Sequence of chain 1.B:
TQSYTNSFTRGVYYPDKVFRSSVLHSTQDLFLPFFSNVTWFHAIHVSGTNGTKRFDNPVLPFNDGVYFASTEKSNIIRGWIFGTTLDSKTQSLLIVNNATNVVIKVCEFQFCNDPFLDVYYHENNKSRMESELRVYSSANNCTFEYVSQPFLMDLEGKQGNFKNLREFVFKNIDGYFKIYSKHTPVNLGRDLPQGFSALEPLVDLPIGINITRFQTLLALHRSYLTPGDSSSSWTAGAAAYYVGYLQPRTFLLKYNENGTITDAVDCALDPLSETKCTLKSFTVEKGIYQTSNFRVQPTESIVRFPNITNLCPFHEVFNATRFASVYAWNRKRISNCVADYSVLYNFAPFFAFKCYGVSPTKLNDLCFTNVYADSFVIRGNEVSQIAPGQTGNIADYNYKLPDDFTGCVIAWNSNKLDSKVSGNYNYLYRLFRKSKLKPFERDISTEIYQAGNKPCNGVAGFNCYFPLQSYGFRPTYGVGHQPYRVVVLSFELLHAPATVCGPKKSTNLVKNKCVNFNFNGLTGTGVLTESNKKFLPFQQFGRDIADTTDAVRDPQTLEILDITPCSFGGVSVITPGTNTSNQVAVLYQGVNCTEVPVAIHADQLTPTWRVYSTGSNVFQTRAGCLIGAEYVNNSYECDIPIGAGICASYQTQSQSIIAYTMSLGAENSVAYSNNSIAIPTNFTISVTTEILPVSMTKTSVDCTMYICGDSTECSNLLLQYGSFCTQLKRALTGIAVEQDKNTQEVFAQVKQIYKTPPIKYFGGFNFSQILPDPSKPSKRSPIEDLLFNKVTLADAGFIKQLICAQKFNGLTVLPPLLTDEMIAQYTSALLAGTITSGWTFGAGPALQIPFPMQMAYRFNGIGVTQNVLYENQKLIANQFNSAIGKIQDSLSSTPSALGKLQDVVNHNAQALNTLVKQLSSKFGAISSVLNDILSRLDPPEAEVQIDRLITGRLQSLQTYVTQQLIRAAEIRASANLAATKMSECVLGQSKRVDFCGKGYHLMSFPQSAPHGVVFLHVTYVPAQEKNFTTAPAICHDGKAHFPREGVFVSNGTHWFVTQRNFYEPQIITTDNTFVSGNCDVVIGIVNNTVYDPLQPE

This small molecule binds to this protein.
Small molecule (SMILES): CC(=O)N[C@@H]1[C@@H](O)[C@H](O)[C@@H](CO)O[C@H]1O

Binding-site contacts:
Ligand atom O3 contacts residue THR105 of chain 1.B at 3.9 Å.
Ligand atom C1 contacts residue ASN231 of chain 1.B at 1.5 Å.
Ligand atom C3 contacts residue ASN231 of chain 1.B at 3.9 Å.
Ligand atom O5 contacts residue THR233 of chain 1.B at 4.0 Å.
Ligand atom N2 contacts residue ASN231 of chain 1.B at 3.1 Å.
Ligand atom C5 contacts residue ASN231 of chain 1.B at 3.5 Å.
Ligand atom C8 contacts residue ASN231 of chain 1.B at 4.2 Å.
Ligand atom O7 contacts residue THR105 of chain 1.B at 3.8 Å.
Ligand atom C8 contacts residue GLY229 of chain 1.B at 4.5 Å.
Ligand atom O7 contacts residue ASN231 of chain 1.B at 3.6 Å.
Ligand atom C7 contacts residue ASN231 of chain 1.B at 3.4 Å.
Ligand atom C4 contacts residue ASN231 of chain 1.B at 4.1 Å.
Ligand atom C6 contacts residue ASN231 of chain 1.B at 4.4 Å.
Ligand atom C2 contacts residue ASN231 of chain 1.B at 2.6 Å.
Ligand atom O5 contacts residue ASN231 of chain 1.B at 2.1 Å (h-bond).